Sequence of chain 1.B:
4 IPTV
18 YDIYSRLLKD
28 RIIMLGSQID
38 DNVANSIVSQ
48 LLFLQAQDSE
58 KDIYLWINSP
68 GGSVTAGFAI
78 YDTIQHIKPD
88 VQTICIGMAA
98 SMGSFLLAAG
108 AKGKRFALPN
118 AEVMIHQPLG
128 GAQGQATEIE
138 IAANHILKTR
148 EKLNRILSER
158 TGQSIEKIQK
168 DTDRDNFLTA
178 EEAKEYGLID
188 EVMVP

Binding-site contacts:
Ligand atom C08 contacts residue ILE91 of chain 1.A at 3.7 Å (hydrophobic).
Ligand atom C22 contacts residue TYR61 of chain 1.A at 3.8 Å (hydrophobic).
Ligand atom C17 contacts residue TRP63 of chain 1.A at 3.6 Å (hydrophobic).
Ligand atom C30 contacts residue ALA53 of chain 1.B at 3.4 Å (hydrophobic).
Ligand atom C29 contacts residue ALA53 of chain 1.B at 3.4 Å (hydrophobic).
Ligand atom C13 contacts residue LEU49 of chain 1.B at 3.8 Å (hydrophobic).
Ligand atom C35 contacts residue ALA53 of chain 1.B at 3.9 Å (hydrophobic).
Ligand atom C34 contacts residue LEU49 of chain 1.B at 3.8 Å (hydrophobic).
Ligand atom C16 contacts residue TRP63 of chain 1.A at 3.4 Å (hydrophobic).
Ligand atom C12 contacts residue HIS83 of chain 1.B at 3.9 Å.
Ligand atom C17 contacts residue ILE91 of chain 1.A at 3.7 Å (hydrophobic).
Ligand atom C18 contacts residue TYR61 of chain 1.A at 3.8 Å (hydrophobic).
Ligand atom C15 contacts residue ILE93 of chain 1.A at 3.5 Å (hydrophobic).
Ligand atom N20 contacts residue ILE29 of chain 1.A at 3.6 Å.
Ligand atom C32 contacts residue LEU24 of chain 1.A at 3.8 Å (hydrophobic).
Ligand atom N27 contacts residue ASP27 of chain 1.A at 3.6 Å.
Ligand atom C31 contacts residue ASP27 of chain 1.A at 3.7 Å.
Ligand atom O19 contacts residue MET190 of chain 1.A at 3.2 Å.
Ligand atom C28 contacts residue ALA53 of chain 1.B at 3.7 Å (hydrophobic).
Ligand atom O26 contacts residue LEU49 of chain 1.B at 3.6 Å.
Ligand atom C29 contacts residue ASP27 of chain 1.A at 3.5 Å.
Ligand atom O24 contacts residue TYR61 of chain 1.A at 3.0 Å (h-bond).
Ligand atom F33 contacts residue PHE50 of chain 1.B at 3.5 Å.
Ligand atom F33 contacts residue LEU24 of chain 1.A at 3.1 Å.
Ligand atom C34 contacts residue PHE50 of chain 1.B at 3.9 Å (hydrophobic).
Ligand atom C31 contacts residue ARG23 of chain 1.A at 3.5 Å.
Ligand atom C05 contacts residue ILE29 of chain 1.A at 3.8 Å (hydrophobic).
Ligand atom C21 contacts residue ILE29 of chain 1.A at 3.7 Å (hydrophobic).
Ligand atom C31 contacts residue ALA53 of chain 1.B at 3.9 Å (hydrophobic).
Ligand atom F33 contacts residue ARG23 of chain 1.A at 3.8 Å.
Ligand atom C13 contacts residue ILE93 of chain 1.A at 3.7 Å (hydrophobic).
Ligand atom C35 contacts residue LEU49 of chain 1.B at 3.6 Å (hydrophobic).
Ligand atom C14 contacts residue ILE93 of chain 1.A at 3.5 Å (hydrophobic).
Ligand atom C34 contacts residue LEU24 of chain 1.A at 3.8 Å (hydrophobic).
Ligand atom C23 contacts residue TYR61 of chain 1.A at 3.6 Å (hydrophobic).
Ligand atom C28 contacts residue ASP27 of chain 1.A at 3.4 Å.
Ligand atom C07 contacts residue ILE91 of chain 1.A at 3.7 Å (hydrophobic).
Ligand atom N06 contacts residue TYR61 of chain 1.A at 3.7 Å.
Ligand atom C11 contacts residue HIS83 of chain 1.B at 3.5 Å.
Ligand atom C30 contacts residue ASP27 of chain 1.A at 3.1 Å.

This small molecule binds to this protein.
Small molecule (SMILES): C[C@H]1C(=O)N(Cc2cccc3ccccc23)C[C@@H]2N(C(=O)NCc3ccc(F)cc3)CCC(=O)N21

Sequence of chain 1.A:
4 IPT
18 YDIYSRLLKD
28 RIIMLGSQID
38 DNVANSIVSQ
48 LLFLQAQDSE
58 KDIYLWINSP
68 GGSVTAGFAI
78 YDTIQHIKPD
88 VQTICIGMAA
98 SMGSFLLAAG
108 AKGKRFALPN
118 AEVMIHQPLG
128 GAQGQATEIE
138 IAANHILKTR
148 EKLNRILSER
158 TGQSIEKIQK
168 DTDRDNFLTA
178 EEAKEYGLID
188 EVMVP